This small molecule binds to this protein.
Small molecule (SMILES): COc1cc2ncn(-c3cc(O[C@H](C)c4ccccc4Cl)c(C(N)=O)s3)c2cc1OC

Binding-site contacts:
Ligand atom C4 contacts residue PHE82 of chain 1.C at 3.6 Å (hydrophobic).
Ligand atom C16 contacts residue ASP145 of chain 1.C at 3.6 Å.
Ligand atom C7 contacts residue GLU81 of chain 1.C at 3.5 Å.
Ligand atom C18 contacts residue ASN132 of chain 1.C at 3.6 Å.
Ligand atom N8 contacts residue ALA31 of chain 1.C at 3.8 Å.
Ligand atom N6 contacts residue LEU83 of chain 1.C at 3.0 Å (h-bond).
Ligand atom C4 contacts residue ILE10 of chain 1.C at 3.8 Å (hydrophobic).
Ligand atom N6 contacts residue GLU81 of chain 1.C at 3.8 Å.
Ligand atom C29 contacts residue ILE10 of chain 1.C at 3.6 Å (hydrophobic).
Ligand atom C5 contacts residue LEU83 of chain 1.C at 3.7 Å (hydrophobic).
Ligand atom N26 contacts residue GLU51 of chain 1.C at 2.7 Å (salt-bridge).
Ligand atom C1 contacts residue PHE82 of chain 1.C at 3.8 Å (hydrophobic).
Ligand atom CL2 contacts residue TYR15 of chain 1.C at 3.6 Å.
Ligand atom C3 contacts residue ILE10 of chain 1.C at 3.7 Å (hydrophobic).
Ligand atom C17 contacts residue ASP145 of chain 1.C at 3.7 Å.
Ligand atom O30 contacts residue ILE10 of chain 1.C at 3.8 Å.
Ligand atom C31 contacts residue ILE10 of chain 1.C at 3.8 Å (hydrophobic).
Ligand atom C7 contacts residue LEU134 of chain 1.C at 3.7 Å (hydrophobic).
Ligand atom N8 contacts residue LEU134 of chain 1.C at 3.6 Å.
Ligand atom C1 contacts residue LEU83 of chain 1.C at 3.4 Å (hydrophobic).
Ligand atom O12 contacts residue LYS33 of chain 1.C at 3.6 Å.
Ligand atom O25 contacts residue ALA144 of chain 1.C at 3.4 Å.
Ligand atom C7 contacts residue ALA31 of chain 1.C at 3.4 Å (hydrophobic).
Ligand atom C27 contacts residue ILE10 of chain 1.C at 3.8 Å (hydrophobic).
Ligand atom N26 contacts residue ASP145 of chain 1.C at 3.8 Å.
Ligand atom C24 contacts residue ASP145 of chain 1.C at 3.4 Å.
Ligand atom C24 contacts residue PHE80 of chain 1.C at 3.8 Å (hydrophobic).
Ligand atom N6 contacts residue PHE82 of chain 1.C at 3.6 Å.
Ligand atom C14 contacts residue LYS33 of chain 1.C at 3.5 Å.
Ligand atom O25 contacts residue ASP145 of chain 1.C at 2.8 Å (salt-bridge).
Ligand atom N26 contacts residue PHE80 of chain 1.C at 3.3 Å.
Ligand atom O25 contacts residue VAL64 of chain 1.C at 3.2 Å.
Ligand atom S23 contacts residue LEU134 of chain 1.C at 3.7 Å.
Ligand atom C27 contacts residue LEU134 of chain 1.C at 3.7 Å (hydrophobic).
Ligand atom C4 contacts residue LEU83 of chain 1.C at 3.0 Å (hydrophobic).
Ligand atom N6 contacts residue ALA31 of chain 1.C at 3.8 Å.
Ligand atom C17 contacts residue ASN132 of chain 1.C at 3.4 Å.
Ligand atom C18 contacts residue GLN131 of chain 1.C at 3.2 Å.
Ligand atom C28 contacts residue ILE10 of chain 1.C at 3.7 Å (hydrophobic).
Ligand atom C1 contacts residue HIS84 of chain 1.C at 3.0 Å.

Sequence of chain 1.C:
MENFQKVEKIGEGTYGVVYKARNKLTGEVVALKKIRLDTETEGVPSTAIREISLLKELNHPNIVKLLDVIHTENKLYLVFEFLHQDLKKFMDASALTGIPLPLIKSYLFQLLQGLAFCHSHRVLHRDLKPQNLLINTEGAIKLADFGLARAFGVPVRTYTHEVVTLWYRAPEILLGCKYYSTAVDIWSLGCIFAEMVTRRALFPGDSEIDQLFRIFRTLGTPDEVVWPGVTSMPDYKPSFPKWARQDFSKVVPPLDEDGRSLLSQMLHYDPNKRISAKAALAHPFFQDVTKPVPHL